Binding-site contacts:
Ligand atom O7 contacts residue ASN737 of chain 1.C at 4.0 Å.
Ligand atom C3 contacts residue ASN737 of chain 1.C at 3.8 Å.
Ligand atom N2 contacts residue ASN737 of chain 1.C at 2.7 Å (h-bond).
Ligand atom C8 contacts residue GLY1159 of chain 1.C at 4.5 Å.
Ligand atom C5 contacts residue ASN737 of chain 1.C at 3.7 Å.
Ligand atom C8 contacts residue ASN737 of chain 1.C at 3.7 Å.
Ligand atom C2 contacts residue ASN737 of chain 1.C at 2.4 Å.
Ligand atom C4 contacts residue ASN737 of chain 1.C at 4.2 Å.
Ligand atom C1 contacts residue ASN737 of chain 1.C at 1.4 Å.
Ligand atom C7 contacts residue ASN737 of chain 1.C at 3.4 Å.
Ligand atom O5 contacts residue ASN737 of chain 1.C at 2.4 Å (h-bond).

Sequence of chain 1.C:
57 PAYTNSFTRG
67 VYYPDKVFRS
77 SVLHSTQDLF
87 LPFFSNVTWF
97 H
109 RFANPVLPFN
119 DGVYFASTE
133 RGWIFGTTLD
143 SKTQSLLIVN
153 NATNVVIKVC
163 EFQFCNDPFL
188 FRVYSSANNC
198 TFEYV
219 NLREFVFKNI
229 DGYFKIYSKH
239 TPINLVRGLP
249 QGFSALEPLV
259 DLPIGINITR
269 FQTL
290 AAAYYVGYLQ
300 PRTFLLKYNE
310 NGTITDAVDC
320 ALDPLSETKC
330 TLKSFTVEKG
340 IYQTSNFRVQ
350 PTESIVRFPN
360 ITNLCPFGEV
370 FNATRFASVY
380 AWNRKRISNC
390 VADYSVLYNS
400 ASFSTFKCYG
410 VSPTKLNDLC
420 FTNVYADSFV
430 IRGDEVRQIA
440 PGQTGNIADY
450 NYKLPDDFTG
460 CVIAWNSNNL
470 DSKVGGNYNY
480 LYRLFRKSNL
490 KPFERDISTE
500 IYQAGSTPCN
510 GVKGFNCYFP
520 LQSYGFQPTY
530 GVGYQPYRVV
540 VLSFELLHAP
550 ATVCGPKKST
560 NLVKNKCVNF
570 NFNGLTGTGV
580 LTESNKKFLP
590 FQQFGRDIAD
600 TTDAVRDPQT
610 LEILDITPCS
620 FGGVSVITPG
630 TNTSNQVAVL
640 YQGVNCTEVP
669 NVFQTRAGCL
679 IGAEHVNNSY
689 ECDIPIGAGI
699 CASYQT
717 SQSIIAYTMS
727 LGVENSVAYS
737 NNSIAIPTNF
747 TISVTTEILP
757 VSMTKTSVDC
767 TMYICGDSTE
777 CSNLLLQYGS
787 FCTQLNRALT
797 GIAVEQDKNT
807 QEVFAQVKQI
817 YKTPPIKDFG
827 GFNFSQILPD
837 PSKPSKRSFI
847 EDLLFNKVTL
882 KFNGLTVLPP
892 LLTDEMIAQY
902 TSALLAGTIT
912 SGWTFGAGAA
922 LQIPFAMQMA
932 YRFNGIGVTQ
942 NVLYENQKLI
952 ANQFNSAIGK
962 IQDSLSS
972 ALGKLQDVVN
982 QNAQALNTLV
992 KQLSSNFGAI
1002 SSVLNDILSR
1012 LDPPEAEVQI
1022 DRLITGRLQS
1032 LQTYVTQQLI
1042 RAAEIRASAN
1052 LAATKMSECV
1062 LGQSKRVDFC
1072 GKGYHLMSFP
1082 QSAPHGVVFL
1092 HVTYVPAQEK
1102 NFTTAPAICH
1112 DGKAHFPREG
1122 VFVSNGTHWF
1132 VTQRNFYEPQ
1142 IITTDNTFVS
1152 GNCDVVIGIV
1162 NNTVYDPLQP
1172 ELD

A small-molecule ligand and the protein it binds are described below.
Small molecule (SMILES): CC(=O)N[C@@H]1[C@@H](O)[C@H](O)[C@@H](CO)O[C@H]1O